A small-molecule ligand and the protein it binds are described below.
Small molecule (SMILES): CC(=O)N[C@H]1[C@H](O[C@H]2[C@H](O)[C@@H](NC(C)=O)CO[C@@H]2CO)O[C@H](CO)[C@@H](O)[C@@H]1O

Sequence of chain 1.C:
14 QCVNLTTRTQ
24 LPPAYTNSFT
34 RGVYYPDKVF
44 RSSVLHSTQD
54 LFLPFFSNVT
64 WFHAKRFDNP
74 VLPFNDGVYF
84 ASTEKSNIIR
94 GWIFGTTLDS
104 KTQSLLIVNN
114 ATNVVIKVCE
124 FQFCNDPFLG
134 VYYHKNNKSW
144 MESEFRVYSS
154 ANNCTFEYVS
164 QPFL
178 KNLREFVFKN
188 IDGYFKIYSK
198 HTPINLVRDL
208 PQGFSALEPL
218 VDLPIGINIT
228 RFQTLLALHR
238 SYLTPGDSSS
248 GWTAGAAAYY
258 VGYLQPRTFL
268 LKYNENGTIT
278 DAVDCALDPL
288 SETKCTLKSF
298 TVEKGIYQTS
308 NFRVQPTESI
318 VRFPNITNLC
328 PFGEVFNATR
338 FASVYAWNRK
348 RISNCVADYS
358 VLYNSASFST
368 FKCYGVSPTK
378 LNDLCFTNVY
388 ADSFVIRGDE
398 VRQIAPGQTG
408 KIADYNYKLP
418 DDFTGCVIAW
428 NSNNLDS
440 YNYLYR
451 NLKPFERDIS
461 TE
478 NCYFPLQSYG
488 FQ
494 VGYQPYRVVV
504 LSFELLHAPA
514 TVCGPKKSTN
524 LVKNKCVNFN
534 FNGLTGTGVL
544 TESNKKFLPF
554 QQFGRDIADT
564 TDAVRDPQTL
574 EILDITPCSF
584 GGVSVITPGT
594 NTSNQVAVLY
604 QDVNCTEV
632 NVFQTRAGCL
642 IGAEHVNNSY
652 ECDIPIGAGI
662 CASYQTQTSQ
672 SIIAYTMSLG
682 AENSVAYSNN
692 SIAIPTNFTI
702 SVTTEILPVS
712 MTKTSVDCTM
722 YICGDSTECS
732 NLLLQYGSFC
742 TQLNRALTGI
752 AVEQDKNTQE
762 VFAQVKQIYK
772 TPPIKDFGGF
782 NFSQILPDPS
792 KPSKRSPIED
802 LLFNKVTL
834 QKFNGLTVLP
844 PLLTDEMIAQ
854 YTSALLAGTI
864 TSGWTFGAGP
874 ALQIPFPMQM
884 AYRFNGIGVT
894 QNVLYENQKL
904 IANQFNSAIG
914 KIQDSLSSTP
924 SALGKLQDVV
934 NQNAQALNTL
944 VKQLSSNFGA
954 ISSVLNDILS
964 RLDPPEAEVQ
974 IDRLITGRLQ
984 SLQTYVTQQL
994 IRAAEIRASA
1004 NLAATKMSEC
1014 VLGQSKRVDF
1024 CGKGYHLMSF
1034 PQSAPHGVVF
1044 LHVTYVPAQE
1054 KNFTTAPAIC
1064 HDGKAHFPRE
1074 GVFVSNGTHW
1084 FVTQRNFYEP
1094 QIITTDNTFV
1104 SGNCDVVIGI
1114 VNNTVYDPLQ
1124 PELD

Sequence of chain 1.A:
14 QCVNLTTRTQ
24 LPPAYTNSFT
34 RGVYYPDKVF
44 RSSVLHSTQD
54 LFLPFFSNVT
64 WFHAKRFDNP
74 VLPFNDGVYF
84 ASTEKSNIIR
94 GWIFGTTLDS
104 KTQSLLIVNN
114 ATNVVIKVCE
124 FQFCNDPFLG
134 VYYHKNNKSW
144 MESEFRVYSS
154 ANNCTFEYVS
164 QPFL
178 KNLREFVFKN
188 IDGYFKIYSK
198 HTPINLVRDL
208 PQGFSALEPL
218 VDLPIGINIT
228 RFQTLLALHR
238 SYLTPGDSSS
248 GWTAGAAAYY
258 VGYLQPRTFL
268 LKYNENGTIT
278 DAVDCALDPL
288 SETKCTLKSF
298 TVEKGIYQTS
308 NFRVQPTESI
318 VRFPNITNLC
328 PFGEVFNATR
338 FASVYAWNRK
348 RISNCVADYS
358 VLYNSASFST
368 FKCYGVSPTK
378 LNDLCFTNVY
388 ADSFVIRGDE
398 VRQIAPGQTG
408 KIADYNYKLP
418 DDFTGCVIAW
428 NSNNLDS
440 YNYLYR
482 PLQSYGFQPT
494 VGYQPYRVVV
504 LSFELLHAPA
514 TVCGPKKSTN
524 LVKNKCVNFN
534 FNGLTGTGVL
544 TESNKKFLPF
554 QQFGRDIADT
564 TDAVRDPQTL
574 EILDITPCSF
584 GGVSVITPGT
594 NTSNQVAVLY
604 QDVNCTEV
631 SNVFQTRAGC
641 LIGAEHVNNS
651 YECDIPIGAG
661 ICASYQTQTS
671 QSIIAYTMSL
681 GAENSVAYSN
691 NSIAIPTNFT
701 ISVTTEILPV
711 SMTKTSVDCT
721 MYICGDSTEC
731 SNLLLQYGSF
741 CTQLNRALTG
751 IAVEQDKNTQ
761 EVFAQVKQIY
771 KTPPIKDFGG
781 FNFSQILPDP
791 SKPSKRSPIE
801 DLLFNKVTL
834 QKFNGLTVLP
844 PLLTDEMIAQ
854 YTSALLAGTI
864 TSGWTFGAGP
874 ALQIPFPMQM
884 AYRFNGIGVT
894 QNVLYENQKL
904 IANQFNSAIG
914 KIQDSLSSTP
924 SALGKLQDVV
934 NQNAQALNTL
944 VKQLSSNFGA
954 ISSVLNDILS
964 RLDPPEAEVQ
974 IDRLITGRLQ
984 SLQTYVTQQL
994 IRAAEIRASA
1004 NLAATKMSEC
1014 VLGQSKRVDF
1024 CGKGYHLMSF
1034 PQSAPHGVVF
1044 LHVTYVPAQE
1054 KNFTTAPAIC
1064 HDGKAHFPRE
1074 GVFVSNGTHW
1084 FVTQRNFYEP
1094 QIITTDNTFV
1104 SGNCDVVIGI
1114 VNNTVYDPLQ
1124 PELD

Binding-site contacts:
Ligand atom C2 contacts residue ASN1055 of chain 1.C at 2.2 Å.
Ligand atom O4 contacts residue ALA687 of chain 1.C at 4.4 Å.
Ligand atom C4 contacts residue ALA687 of chain 1.C at 4.3 Å (hydrophobic).
Ligand atom O5 contacts residue GLN876 of chain 1.A at 3.4 Å (h-bond).
Ligand atom C7 contacts residue ASN1055 of chain 1.C at 3.1 Å.
Ligand atom C8 contacts residue LYS1054 of chain 1.C at 4.1 Å.
Ligand atom C8 contacts residue ASN1055 of chain 1.C at 3.9 Å.
Ligand atom C5 contacts residue ALA687 of chain 1.C at 3.1 Å (hydrophobic).
Ligand atom C1 contacts residue ALA687 of chain 1.C at 3.8 Å (hydrophobic).
Ligand atom N2 contacts residue ASN1055 of chain 1.C at 2.6 Å (h-bond).
Ligand atom C3 contacts residue ASN1055 of chain 1.C at 3.5 Å.
Ligand atom C5 contacts residue ASN1055 of chain 1.C at 3.3 Å.
Ligand atom C6 contacts residue ASN1055 of chain 1.C at 4.0 Å.
Ligand atom O5 contacts residue ALA687 of chain 1.C at 3.1 Å.
Ligand atom C4 contacts residue ASN1055 of chain 1.C at 4.0 Å.
Ligand atom C1 contacts residue ASN1055 of chain 1.C at 1.5 Å.
Ligand atom C8 contacts residue GLU1053 of chain 1.C at 4.1 Å.
Ligand atom O6 contacts residue ASN1055 of chain 1.C at 3.5 Å (h-bond).
Ligand atom O7 contacts residue ASN1055 of chain 1.C at 3.1 Å (h-bond).
Ligand atom C6 contacts residue ALA687 of chain 1.C at 3.8 Å (hydrophobic).
Ligand atom C5 contacts residue GLN876 of chain 1.A at 4.5 Å.
Ligand atom O5 contacts residue ASN1055 of chain 1.C at 2.0 Å (h-bond).
Ligand atom C1 contacts residue GLN876 of chain 1.A at 3.4 Å.